Binding-site contacts:
Ligand atom O5 contacts residue CYS216 of chain 1.Q at 4.0 Å.
Ligand atom O7 contacts residue ASN108 of chain 1.Q at 3.2 Å (h-bond).
Ligand atom O6 contacts residue SER217 of chain 1.Q at 3.4 Å.
Ligand atom N2 contacts residue ASN108 of chain 1.Q at 3.9 Å.
Ligand atom C4 contacts residue ASN215 of chain 1.Q at 4.2 Å.
Ligand atom C8 contacts residue MET110 of chain 1.Q at 3.7 Å (hydrophobic).
Ligand atom C7 contacts residue ASN215 of chain 1.Q at 4.1 Å.
Ligand atom C7 contacts residue ASN108 of chain 1.Q at 3.5 Å.
Ligand atom C5 contacts residue CYS216 of chain 1.Q at 4.3 Å (hydrophobic).
Ligand atom C2 contacts residue ASN108 of chain 1.Q at 4.1 Å.
Ligand atom C2 contacts residue ASN215 of chain 1.Q at 2.5 Å.
Ligand atom C1 contacts residue CYS216 of chain 1.Q at 4.2 Å (hydrophobic).
Ligand atom C7 contacts residue LYS190 of chain 1.Q at 4.2 Å.
Ligand atom N2 contacts residue LYS190 of chain 1.Q at 3.8 Å.
Ligand atom N2 contacts residue MET110 of chain 1.Q at 4.5 Å.
Ligand atom C8 contacts residue LYS190 of chain 1.Q at 3.4 Å.
Ligand atom C3 contacts residue ASN215 of chain 1.Q at 3.8 Å.
Ligand atom C5 contacts residue ASN215 of chain 1.Q at 3.7 Å.
Ligand atom C8 contacts residue ASN108 of chain 1.Q at 4.3 Å.
Ligand atom N2 contacts residue ASN215 of chain 1.Q at 2.9 Å (h-bond).
Ligand atom C1 contacts residue ASN215 of chain 1.Q at 1.4 Å.
Ligand atom O5 contacts residue ASN215 of chain 1.Q at 2.3 Å (h-bond).
Ligand atom O5 contacts residue VAL226 of chain 1.Q at 4.4 Å.
Ligand atom C7 contacts residue MET110 of chain 1.Q at 4.2 Å (hydrophobic).
Ligand atom O6 contacts residue CYS216 of chain 1.Q at 4.0 Å.
Ligand atom C6 contacts residue SER217 of chain 1.Q at 4.3 Å.

Sequence of chain 1.Q:
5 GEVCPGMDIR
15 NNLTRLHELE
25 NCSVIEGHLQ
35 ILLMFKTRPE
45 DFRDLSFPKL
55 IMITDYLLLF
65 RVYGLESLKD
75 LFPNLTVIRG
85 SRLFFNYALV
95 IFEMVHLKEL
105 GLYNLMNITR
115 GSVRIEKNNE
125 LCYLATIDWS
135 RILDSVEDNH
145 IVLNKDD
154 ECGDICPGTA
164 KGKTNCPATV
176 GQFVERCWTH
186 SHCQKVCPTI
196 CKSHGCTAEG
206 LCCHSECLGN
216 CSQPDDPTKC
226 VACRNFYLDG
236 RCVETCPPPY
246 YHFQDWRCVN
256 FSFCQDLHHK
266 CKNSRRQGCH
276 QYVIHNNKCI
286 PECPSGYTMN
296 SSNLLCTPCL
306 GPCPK

The small molecule below binds the protein below.
Small molecule (SMILES): CC(=O)N[C@@H]1[C@@H](O)[C@H](O)[C@@H](CO)O[C@H]1O